Binding-site contacts:
Ligand atom O5 contacts residue ASN1117 of chain 1.B at 2.4 Å (h-bond).
Ligand atom C7 contacts residue ASN1117 of chain 1.B at 2.9 Å.
Ligand atom C3 contacts residue ASN1117 of chain 1.B at 3.8 Å.
Ligand atom C8 contacts residue ASN1117 of chain 1.B at 4.2 Å.
Ligand atom C5 contacts residue ASN1117 of chain 1.B at 3.6 Å.
Ligand atom C8 contacts residue GLY1068 of chain 1.B at 4.2 Å.
Ligand atom O6 contacts residue HIS1066 of chain 1.B at 4.5 Å.
Ligand atom O7 contacts residue ASN1117 of chain 1.B at 2.5 Å (h-bond).
Ligand atom C4 contacts residue ASN1117 of chain 1.B at 4.2 Å.
Ligand atom C1 contacts residue ASN1117 of chain 1.B at 1.4 Å.
Ligand atom C2 contacts residue ASN1117 of chain 1.B at 2.6 Å.
Ligand atom O6 contacts residue CYS1065 of chain 1.B at 4.4 Å.
Ligand atom N2 contacts residue ASN1117 of chain 1.B at 2.9 Å (h-bond).
Ligand atom O6 contacts residue ASN1117 of chain 1.B at 4.3 Å.
Ligand atom C8 contacts residue ASP1067 of chain 1.B at 4.3 Å.
Ligand atom O7 contacts residue GLY1068 of chain 1.B at 4.0 Å.

The protein below binds the small molecule below.
Small molecule (SMILES): CC(=O)N[C@H]1[C@H](O[C@H]2[C@H](O)[C@@H](NC(C)=O)CO[C@@H]2CO)O[C@H](CO)[C@@H](O)[C@@H]1O

Sequence of chain 1.B:
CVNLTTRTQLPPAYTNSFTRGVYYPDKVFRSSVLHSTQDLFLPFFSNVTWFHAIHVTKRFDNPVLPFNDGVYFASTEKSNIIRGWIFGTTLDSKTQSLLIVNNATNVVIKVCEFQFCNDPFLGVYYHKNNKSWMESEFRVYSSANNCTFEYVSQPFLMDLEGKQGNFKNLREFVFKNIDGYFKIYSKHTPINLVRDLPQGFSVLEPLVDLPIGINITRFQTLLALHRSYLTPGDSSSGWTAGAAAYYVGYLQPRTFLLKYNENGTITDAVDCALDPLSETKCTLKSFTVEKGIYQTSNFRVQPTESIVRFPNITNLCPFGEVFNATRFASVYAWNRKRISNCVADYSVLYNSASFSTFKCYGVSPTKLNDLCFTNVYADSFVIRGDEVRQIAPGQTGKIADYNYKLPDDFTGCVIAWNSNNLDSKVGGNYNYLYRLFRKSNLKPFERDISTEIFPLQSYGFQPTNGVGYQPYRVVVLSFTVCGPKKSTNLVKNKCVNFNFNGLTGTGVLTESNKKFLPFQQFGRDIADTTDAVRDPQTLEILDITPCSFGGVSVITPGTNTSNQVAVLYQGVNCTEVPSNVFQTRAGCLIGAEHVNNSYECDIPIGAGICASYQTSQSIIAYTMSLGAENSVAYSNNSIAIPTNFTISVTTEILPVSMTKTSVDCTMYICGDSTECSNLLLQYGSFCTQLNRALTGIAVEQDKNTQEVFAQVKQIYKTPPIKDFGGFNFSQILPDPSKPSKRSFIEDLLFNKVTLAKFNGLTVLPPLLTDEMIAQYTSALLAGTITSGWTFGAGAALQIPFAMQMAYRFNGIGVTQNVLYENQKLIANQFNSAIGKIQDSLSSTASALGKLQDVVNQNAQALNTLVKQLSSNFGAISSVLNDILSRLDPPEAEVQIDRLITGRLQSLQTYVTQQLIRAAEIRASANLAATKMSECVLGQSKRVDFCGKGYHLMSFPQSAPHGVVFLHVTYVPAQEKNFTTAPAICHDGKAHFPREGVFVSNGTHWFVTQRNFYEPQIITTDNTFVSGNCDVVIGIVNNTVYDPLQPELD